The protein below binds the small molecule below.
Small molecule (SMILES): CCCCCCCCCC(=O)O[C@@H](COC(=O)CCCC)COP(=O)(O)OC1[C@@H](O)[C@@H](O)C(O)[C@H](O)[C@H]1O

Sequence of chain 1.C:
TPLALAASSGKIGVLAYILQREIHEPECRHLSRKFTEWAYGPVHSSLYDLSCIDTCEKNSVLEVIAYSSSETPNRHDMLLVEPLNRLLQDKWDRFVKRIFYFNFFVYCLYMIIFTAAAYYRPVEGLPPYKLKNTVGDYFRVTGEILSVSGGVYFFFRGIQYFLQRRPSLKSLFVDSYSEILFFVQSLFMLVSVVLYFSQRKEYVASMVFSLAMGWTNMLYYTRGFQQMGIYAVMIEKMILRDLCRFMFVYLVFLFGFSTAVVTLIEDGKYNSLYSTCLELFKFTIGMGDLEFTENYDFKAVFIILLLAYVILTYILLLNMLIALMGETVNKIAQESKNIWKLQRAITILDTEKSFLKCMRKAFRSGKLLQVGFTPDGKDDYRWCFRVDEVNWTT

Sequence of chain 1.D:
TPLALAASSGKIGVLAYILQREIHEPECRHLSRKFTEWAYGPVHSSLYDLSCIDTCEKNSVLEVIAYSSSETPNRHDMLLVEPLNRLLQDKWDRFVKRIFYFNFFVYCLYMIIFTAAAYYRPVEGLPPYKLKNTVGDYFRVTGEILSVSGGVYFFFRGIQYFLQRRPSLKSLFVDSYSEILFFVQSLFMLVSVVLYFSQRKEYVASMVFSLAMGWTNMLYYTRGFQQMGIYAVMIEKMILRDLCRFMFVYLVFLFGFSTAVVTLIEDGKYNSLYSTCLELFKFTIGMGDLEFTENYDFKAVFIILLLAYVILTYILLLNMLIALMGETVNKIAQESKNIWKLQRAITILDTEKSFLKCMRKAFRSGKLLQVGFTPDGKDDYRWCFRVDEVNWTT

Binding-site contacts:
Ligand atom O15 contacts residue TYR406 of chain 1.D at 3.8 Å.
Ligand atom C10 contacts residue ARG452 of chain 1.D at 3.8 Å.
Ligand atom O22 contacts residue ASP404 of chain 1.D at 2.0 Å (salt-bridge).
Ligand atom O23 contacts residue GLN572 of chain 1.D at 3.5 Å.
Ligand atom O06 contacts residue TYR406 of chain 1.D at 2.6 Å.
Ligand atom O14 contacts residue SER407 of chain 1.D at 1.7 Å (h-bond).
Ligand atom C16 contacts residue GLN572 of chain 1.D at 3.8 Å.
Ligand atom O11 contacts residue GLU465 of chain 1.D at 3.8 Å.
Ligand atom C36 contacts residue THR445 of chain 1.D at 3.9 Å.
Ligand atom C18 contacts residue ILE568 of chain 1.D at 3.9 Å (hydrophobic).
Ligand atom C18 contacts residue GLU465 of chain 1.D at 3.1 Å.
Ligand atom O13 contacts residue ARG452 of chain 1.D at 2.9 Å (salt-bridge).
Ligand atom O23 contacts residue LEU571 of chain 1.D at 3.6 Å.
Ligand atom O15 contacts residue ASP404 of chain 1.D at 3.7 Å.
Ligand atom O11 contacts residue TYR406 of chain 1.D at 3.5 Å.
Ligand atom O26 contacts residue TYR406 of chain 1.D at 3.2 Å.
Ligand atom O14 contacts residue TYR406 of chain 1.D at 2.9 Å.
Ligand atom C32 contacts residue THR445 of chain 1.D at 3.6 Å.
Ligand atom O13 contacts residue SER407 of chain 1.D at 3.1 Å.
Ligand atom P12 contacts residue TYR406 of chain 1.D at 3.9 Å.
Ligand atom O14 contacts residue SER405 of chain 1.D at 3.7 Å.
Ligand atom C17 contacts residue GLU465 of chain 1.D at 3.0 Å.
Ligand atom O23 contacts residue ILE568 of chain 1.D at 3.9 Å.
Ligand atom C30 contacts residue LEU410 of chain 1.D at 3.7 Å (hydrophobic).
Ligand atom O11 contacts residue SER407 of chain 1.D at 3.6 Å (h-bond).
Ligand atom O26 contacts residue GLU465 of chain 1.D at 2.9 Å (salt-bridge).
Ligand atom O24 contacts residue ASP404 of chain 1.D at 3.6 Å.
Ligand atom C04 contacts residue ILE468 of chain 1.D at 3.9 Å (hydrophobic).
Ligand atom C05 contacts residue TYR406 of chain 1.D at 3.7 Å (hydrophobic).
Ligand atom C08 contacts residue TYR406 of chain 1.D at 3.8 Å (hydrophobic).
Ligand atom O14 contacts residue GLU408 of chain 1.D at 3.9 Å.
Ligand atom C17 contacts residue GLN572 of chain 1.D at 3.8 Å.
Ligand atom C08 contacts residue GLU465 of chain 1.D at 3.6 Å.
Ligand atom P12 contacts residue SER407 of chain 1.D at 3.1 Å.
Ligand atom C21 contacts residue ASP404 of chain 1.D at 3.3 Å.
Ligand atom C10 contacts residue GLU465 of chain 1.D at 3.6 Å.
Ligand atom C18 contacts residue GLN572 of chain 1.D at 3.9 Å.
Ligand atom O22 contacts residue SER405 of chain 1.D at 3.8 Å.
Ligand atom O25 contacts residue GLU465 of chain 1.D at 2.2 Å (salt-bridge).
Ligand atom O24 contacts residue VAL403 of chain 1.D at 3.8 Å.